This small molecule binds to this protein.
Small molecule (SMILES): C=C1[C@H](O)CC(=C/C=C2\CCC[C@]3(C)/C(=C(/C)CCCC(C)(C)O)CC[C@@H]23)C[C@H]1O

Binding-site contacts:
Ligand atom C26 contacts residue LEU61 of chain 1.A at 3.6 Å (hydrophobic).
Ligand atom O2 contacts residue TYR28 of chain 1.A at 2.8 Å (h-bond).
Ligand atom C6 contacts residue SER109 of chain 1.A at 3.5 Å.
Ligand atom C10 contacts residue SER71 of chain 1.A at 3.8 Å.
Ligand atom C28 contacts residue ARG108 of chain 1.A at 3.6 Å.
Ligand atom O3 contacts residue HIS139 of chain 1.A at 2.7 Å (h-bond).
Ligand atom C27 contacts residue VAL68 of chain 1.A at 3.8 Å (hydrophobic).
Ligand atom O2 contacts residue SER112 of chain 1.A at 2.9 Å (h-bond).
Ligand atom C1 contacts residue ARG108 of chain 1.A at 3.9 Å.
Ligand atom C7 contacts residue SER109 of chain 1.A at 3.4 Å.
Ligand atom C10 contacts residue ILE105 of chain 1.A at 4.0 Å (hydrophobic).
Ligand atom C23 contacts residue HIS139 of chain 1.A at 3.7 Å.
Ligand atom C5 contacts residue SER109 of chain 1.A at 3.8 Å.
Ligand atom C21 contacts residue HIS231 of chain 1.A at 3.7 Å.
Ligand atom C23 contacts residue HIS231 of chain 1.A at 3.9 Å.
Ligand atom O1 contacts residue SER71 of chain 1.A at 2.9 Å (h-bond).
Ligand atom C18 contacts residue VAL68 of chain 1.A at 3.6 Å (hydrophobic).
Ligand atom C9 contacts residue TRP120 of chain 1.A at 3.6 Å (hydrophobic).
Ligand atom C24 contacts residue HIS139 of chain 1.A at 3.6 Å.
Ligand atom C16 contacts residue LEU147 of chain 1.A at 3.9 Å (hydrophobic).
Ligand atom C12 contacts residue VAL134 of chain 1.A at 3.8 Å (hydrophobic).
Ligand atom C3 contacts residue TYR32 of chain 1.A at 3.9 Å (hydrophobic).
Ligand atom C28 contacts residue TYR28 of chain 1.A at 3.9 Å (hydrophobic).
Ligand atom C1 contacts residue SER71 of chain 1.A at 3.8 Å.
Ligand atom O2 contacts residue SER109 of chain 1.A at 3.5 Å.
Ligand atom C3 contacts residue TYR28 of chain 1.A at 3.6 Å (hydrophobic).
Ligand atom C22 contacts residue HIS139 of chain 1.A at 4.0 Å.
Ligand atom C27 contacts residue HIS231 of chain 1.A at 3.9 Å.
Ligand atom C3 contacts residue SER112 of chain 1.A at 3.7 Å.
Ligand atom C4 contacts residue SER112 of chain 1.A at 3.7 Å.
Ligand atom C25 contacts residue HIS231 of chain 1.A at 3.9 Å.
Ligand atom C16 contacts residue MET106 of chain 1.A at 3.9 Å (hydrophobic).
Ligand atom O3 contacts residue HIS231 of chain 1.A at 2.8 Å (h-bond).
Ligand atom C8 contacts residue TRP120 of chain 1.A at 3.9 Å (hydrophobic).
Ligand atom C6 contacts residue TRP120 of chain 1.A at 3.8 Å (hydrophobic).
Ligand atom C4 contacts residue CYS122 of chain 1.A at 3.4 Å (hydrophobic).
Ligand atom C3 contacts residue CYS122 of chain 1.A at 3.8 Å (hydrophobic).
Ligand atom O3 contacts residue TYR235 of chain 1.A at 4.0 Å.
Ligand atom O1 contacts residue ARG108 of chain 1.A at 3.0 Å (salt-bridge).
Ligand atom C25 contacts residue HIS139 of chain 1.A at 3.7 Å.

Sequence of chain 1.A:
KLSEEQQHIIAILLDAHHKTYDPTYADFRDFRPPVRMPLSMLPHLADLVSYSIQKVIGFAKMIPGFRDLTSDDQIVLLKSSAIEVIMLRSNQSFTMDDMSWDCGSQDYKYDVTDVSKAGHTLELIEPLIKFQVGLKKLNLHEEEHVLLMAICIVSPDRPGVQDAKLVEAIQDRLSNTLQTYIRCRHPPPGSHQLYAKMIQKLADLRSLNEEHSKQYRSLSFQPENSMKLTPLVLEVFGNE